Binding-site contacts:
Ligand atom C7 contacts residue HIS71 of chain 1.A at 4.3 Å.
Ligand atom C1 contacts residue THR74 of chain 1.A at 3.9 Å.
Ligand atom C8 contacts residue HIS71 of chain 1.A at 3.6 Å.
Ligand atom C7 contacts residue ASN72 of chain 1.A at 3.5 Å.
Ligand atom C8 contacts residue ASN72 of chain 1.A at 3.6 Å.
Ligand atom O7 contacts residue HIS71 of chain 1.A at 4.3 Å.
Ligand atom C1 contacts residue ASN72 of chain 1.A at 3.0 Å.
Ligand atom O7 contacts residue ASN72 of chain 1.A at 3.4 Å (h-bond).
Ligand atom O5 contacts residue ASN72 of chain 1.A at 3.8 Å.
Ligand atom C2 contacts residue ASN72 of chain 1.A at 3.5 Å.
Ligand atom N2 contacts residue ASN72 of chain 1.A at 3.5 Å (h-bond).

A small-molecule ligand and the protein it binds are described below.
Small molecule (SMILES): CC(=O)N[C@@H]1[C@@H](O)[C@H](O)[C@@H](CO)O[C@H]1O

Sequence of chain 1.A:
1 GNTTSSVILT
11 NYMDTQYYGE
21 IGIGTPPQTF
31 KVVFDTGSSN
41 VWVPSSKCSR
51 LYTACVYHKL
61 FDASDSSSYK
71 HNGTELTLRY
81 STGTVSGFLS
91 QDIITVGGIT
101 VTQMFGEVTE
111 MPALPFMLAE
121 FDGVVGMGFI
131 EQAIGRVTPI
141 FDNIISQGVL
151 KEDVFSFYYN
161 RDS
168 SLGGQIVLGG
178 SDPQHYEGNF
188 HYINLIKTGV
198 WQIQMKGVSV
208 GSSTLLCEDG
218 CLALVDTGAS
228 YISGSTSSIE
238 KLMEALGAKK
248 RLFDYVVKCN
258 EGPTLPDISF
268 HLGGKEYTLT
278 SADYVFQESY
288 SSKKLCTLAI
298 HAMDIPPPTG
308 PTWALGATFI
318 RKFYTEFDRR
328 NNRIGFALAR